Sequence of chain 2.B:
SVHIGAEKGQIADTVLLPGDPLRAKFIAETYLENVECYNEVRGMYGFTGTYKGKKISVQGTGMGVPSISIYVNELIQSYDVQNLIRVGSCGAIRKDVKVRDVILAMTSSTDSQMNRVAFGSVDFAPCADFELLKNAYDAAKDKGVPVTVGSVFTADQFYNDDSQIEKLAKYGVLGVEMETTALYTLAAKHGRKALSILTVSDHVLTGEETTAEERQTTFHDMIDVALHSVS

A protein and the small-molecule ligand that binds it are described below.
Small molecule (SMILES): Nc1nc(F)nc2c1ncn2[C@@H]1O[C@H](CO)[C@@H](O)[C@H]1O

Binding-site contacts:
Ligand atom C8 contacts residue CYS111 of chain 2.A at 3.8 Å (hydrophobic).
Ligand atom N6 contacts residue ASP223 of chain 2.A at 3.1 Å (salt-bridge).
Ligand atom N1 contacts residue PHE179 of chain 2.A at 3.5 Å.
Ligand atom N7 contacts residue GLY112 of chain 2.A at 3.6 Å (h-bond).
Ligand atom N6 contacts residue VAL225 of chain 2.A at 3.7 Å.
Ligand atom C6 contacts residue GLY112 of chain 2.A at 3.6 Å.
Ligand atom C6 contacts residue PHE179 of chain 2.A at 3.7 Å (hydrophobic).
Ligand atom C5 contacts residue SER222 of chain 2.A at 3.8 Å.
Ligand atom C2 contacts residue PHE179 of chain 2.A at 3.4 Å (hydrophobic).
Ligand atom O2' contacts residue GLU198 of chain 2.A at 3.5 Å.
Ligand atom C4 contacts residue PHE179 of chain 2.A at 3.8 Å (hydrophobic).
Ligand atom C3' contacts residue GLU200 of chain 2.A at 3.5 Å.
Ligand atom C1' contacts residue SER110 of chain 2.A at 3.3 Å.
Ligand atom O2' contacts residue GLU200 of chain 2.A at 2.7 Å (salt-bridge).
Ligand atom F contacts residue MET199 of chain 2.A at 3.8 Å.
Ligand atom F contacts residue VAL197 of chain 2.A at 3.5 Å.
Ligand atom N6 contacts residue GLY112 of chain 2.A at 3.3 Å.
Ligand atom C4' contacts residue ARG63 of chain 2.B at 3.6 Å.
Ligand atom N7 contacts residue SER222 of chain 2.A at 2.6 Å (h-bond).
Ligand atom O2' contacts residue SER110 of chain 2.A at 3.8 Å.
Ligand atom O5' contacts residue ARG63 of chain 2.B at 3.0 Å (salt-bridge).
Ligand atom O4' contacts residue ARG63 of chain 2.B at 3.7 Å.
Ligand atom F contacts residue PHE179 of chain 2.A at 3.5 Å.
Ligand atom C5' contacts residue PHE179 of chain 2.A at 3.7 Å (hydrophobic).
Ligand atom N3 contacts residue PHE179 of chain 2.A at 3.6 Å.
Ligand atom N3 contacts residue VAL197 of chain 2.A at 3.7 Å.
Ligand atom O3' contacts residue GLU200 of chain 2.A at 2.5 Å (salt-bridge).
Ligand atom N1 contacts residue VAL197 of chain 2.A at 3.7 Å.
Ligand atom C8 contacts residue SER110 of chain 2.A at 3.1 Å.
Ligand atom C5' contacts residue HIS24 of chain 2.B at 3.5 Å.
Ligand atom C5 contacts residue GLY112 of chain 2.A at 3.6 Å.
Ligand atom C2 contacts residue VAL197 of chain 2.A at 3.6 Å (hydrophobic).
Ligand atom O2' contacts residue MET199 of chain 2.A at 3.3 Å (h-bond).
Ligand atom C4 contacts residue VAL197 of chain 2.A at 3.8 Å (hydrophobic).
Ligand atom O5' contacts residue HIS24 of chain 2.B at 2.4 Å (h-bond).
Ligand atom N3 contacts residue GLU198 of chain 2.A at 3.6 Å.
Ligand atom N7 contacts residue CYS111 of chain 2.A at 3.7 Å.
Ligand atom O2' contacts residue ARG107 of chain 2.A at 3.2 Å (salt-bridge).
Ligand atom C8 contacts residue SER222 of chain 2.A at 3.2 Å.
Ligand atom N9 contacts residue SER110 of chain 2.A at 3.6 Å (h-bond).

Sequence of chain 2.A:
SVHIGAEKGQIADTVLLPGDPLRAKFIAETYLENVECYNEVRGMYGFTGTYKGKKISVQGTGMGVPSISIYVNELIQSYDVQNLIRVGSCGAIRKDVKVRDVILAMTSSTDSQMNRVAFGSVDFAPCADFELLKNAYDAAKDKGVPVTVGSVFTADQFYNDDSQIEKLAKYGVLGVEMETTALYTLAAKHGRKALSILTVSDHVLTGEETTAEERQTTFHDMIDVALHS